Sequence of chain 1.D:
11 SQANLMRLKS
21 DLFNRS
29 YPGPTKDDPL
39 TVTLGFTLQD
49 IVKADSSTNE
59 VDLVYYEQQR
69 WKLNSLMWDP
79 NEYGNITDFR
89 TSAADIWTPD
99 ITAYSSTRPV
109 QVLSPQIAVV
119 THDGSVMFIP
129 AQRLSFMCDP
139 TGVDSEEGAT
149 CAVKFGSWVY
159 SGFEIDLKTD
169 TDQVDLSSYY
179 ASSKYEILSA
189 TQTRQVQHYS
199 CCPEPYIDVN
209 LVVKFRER

A small-molecule ligand and the protein it binds are described below.
Small molecule (SMILES): COc1ccc2cc1Oc1cc3c(cc1OC)CC[N+](C)(C)[C@H]3Cc1ccc(cc1)Oc1c(OC)c(OC)cc3c1[C@@H](C2)[N+](C)(C)CC3

Sequence of chain 1.E:
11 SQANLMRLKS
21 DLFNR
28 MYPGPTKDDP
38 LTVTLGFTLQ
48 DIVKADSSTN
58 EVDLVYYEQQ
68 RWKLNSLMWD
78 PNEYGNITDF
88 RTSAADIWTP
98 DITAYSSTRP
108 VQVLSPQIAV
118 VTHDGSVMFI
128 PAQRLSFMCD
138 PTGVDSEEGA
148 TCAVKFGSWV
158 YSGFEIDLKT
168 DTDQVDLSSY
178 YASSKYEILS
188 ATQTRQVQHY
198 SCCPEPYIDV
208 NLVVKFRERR

Binding-site contacts:
Ligand atom C32 contacts residue TYR64 of chain 1.E at 2.8 Å (hydrophobic).
Ligand atom C38 contacts residue GLN66 of chain 1.E at 4.0 Å.
Ligand atom C46 contacts residue LYS152 of chain 1.D at 3.5 Å.
Ligand atom C3 contacts residue TRP156 of chain 1.D at 3.8 Å (hydrophobic).
Ligand atom C19 contacts residue SER176 of chain 1.E at 3.5 Å.
Ligand atom C36 contacts residue TYR102 of chain 1.D at 3.8 Å (hydrophobic).
Ligand atom C8 contacts residue TYR64 of chain 1.E at 3.3 Å (hydrophobic).
Ligand atom O42 contacts residue LYS152 of chain 1.D at 3.3 Å.
Ligand atom C27 contacts residue LYS152 of chain 1.D at 3.3 Å.
Ligand atom C47 contacts residue SER155 of chain 1.D at 3.4 Å.
Ligand atom O37 contacts residue TYR64 of chain 1.E at 3.4 Å.
Ligand atom C28 contacts residue SER176 of chain 1.E at 3.8 Å.
Ligand atom C17 contacts residue SER176 of chain 1.E at 3.4 Å.
Ligand atom C44 contacts residue SER175 of chain 1.E at 2.7 Å.
Ligand atom C31 contacts residue SER176 of chain 1.E at 3.7 Å.
Ligand atom C34 contacts residue LYS152 of chain 1.D at 3.9 Å.
Ligand atom C30 contacts residue SER176 of chain 1.E at 3.5 Å.
Ligand atom C47 contacts residue TRP156 of chain 1.D at 3.7 Å (hydrophobic).
Ligand atom O37 contacts residue THR45 of chain 1.E at 3.5 Å (h-bond).
Ligand atom O40 contacts residue LYS152 of chain 1.D at 3.4 Å.
Ligand atom C10 contacts residue TYR64 of chain 1.E at 4.0 Å (hydrophobic).
Ligand atom C38 contacts residue THR45 of chain 1.E at 3.8 Å.
Ligand atom C2 contacts residue TRP156 of chain 1.D at 3.1 Å (hydrophobic).
Ligand atom C9 contacts residue TYR64 of chain 1.E at 3.7 Å (hydrophobic).
Ligand atom C34 contacts residue TYR102 of chain 1.D at 3.8 Å (hydrophobic).
Ligand atom C7 contacts residue TYR64 of chain 1.E at 3.6 Å (hydrophobic).
Ligand atom O29 contacts residue SER176 of chain 1.E at 2.8 Å (h-bond).
Ligand atom C46 contacts residue TYR102 of chain 1.D at 3.8 Å (hydrophobic).
Ligand atom C43 contacts residue TYR204 of chain 1.D at 3.9 Å (hydrophobic).
Ligand atom N20 contacts residue SER175 of chain 1.E at 3.9 Å.
Ligand atom C18 contacts residue TYR197 of chain 1.D at 3.7 Å (hydrophobic).
Ligand atom C15 contacts residue TYR197 of chain 1.D at 3.8 Å (hydrophobic).
Ligand atom C47 contacts residue TYR102 of chain 1.D at 3.1 Å (hydrophobic).
Ligand atom C35 contacts residue LYS152 of chain 1.D at 3.3 Å.
Ligand atom C45 contacts residue SER175 of chain 1.E at 3.8 Å.
Ligand atom C33 contacts residue TYR102 of chain 1.D at 3.8 Å (hydrophobic).
Ligand atom C25 contacts residue LYS152 of chain 1.D at 3.8 Å.
Ligand atom C31 contacts residue TYR64 of chain 1.E at 3.0 Å (hydrophobic).
Ligand atom C26 contacts residue LYS152 of chain 1.D at 3.3 Å.
Ligand atom C28 contacts residue LYS152 of chain 1.D at 3.7 Å.